A small-molecule ligand and the protein it binds are described below.
Small molecule (SMILES): OC[C@@H]1[C@H](O)[C@H](O)[C@]2(O)CC[C@H]1N2

Sequence of chain 1.A:
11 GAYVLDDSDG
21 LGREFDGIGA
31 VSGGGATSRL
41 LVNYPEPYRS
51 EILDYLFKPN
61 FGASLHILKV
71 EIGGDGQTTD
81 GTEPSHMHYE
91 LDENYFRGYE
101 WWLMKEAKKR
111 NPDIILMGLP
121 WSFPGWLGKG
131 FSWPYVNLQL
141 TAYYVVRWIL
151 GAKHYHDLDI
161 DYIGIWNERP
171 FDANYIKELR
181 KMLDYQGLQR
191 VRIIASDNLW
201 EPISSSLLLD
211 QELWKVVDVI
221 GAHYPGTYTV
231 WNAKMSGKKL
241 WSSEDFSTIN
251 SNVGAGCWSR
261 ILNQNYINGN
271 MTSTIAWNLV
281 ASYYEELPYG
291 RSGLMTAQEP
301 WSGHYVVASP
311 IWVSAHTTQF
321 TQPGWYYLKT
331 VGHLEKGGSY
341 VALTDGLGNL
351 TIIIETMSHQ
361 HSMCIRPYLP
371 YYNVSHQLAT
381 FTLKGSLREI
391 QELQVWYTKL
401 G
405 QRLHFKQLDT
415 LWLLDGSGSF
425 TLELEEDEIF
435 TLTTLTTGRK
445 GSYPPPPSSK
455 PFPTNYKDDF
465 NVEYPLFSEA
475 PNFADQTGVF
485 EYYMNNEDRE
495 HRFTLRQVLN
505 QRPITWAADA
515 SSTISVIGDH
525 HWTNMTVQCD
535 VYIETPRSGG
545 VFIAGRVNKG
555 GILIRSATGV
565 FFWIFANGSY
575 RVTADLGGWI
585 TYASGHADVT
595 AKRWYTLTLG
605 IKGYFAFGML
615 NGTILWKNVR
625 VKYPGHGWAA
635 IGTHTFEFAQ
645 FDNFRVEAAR

Binding-site contacts:
Ligand atom C07 contacts residue TYR224 of chain 1.A at 3.7 Å (hydrophobic).
Ligand atom O09 contacts residue TYR289 of chain 1.A at 3.6 Å.
Ligand atom O13 contacts residue GLY34 of chain 1.A at 2.6 Å (h-bond).
Ligand atom O09 contacts residue ARG366 of chain 1.A at 3.0 Å (salt-bridge).
Ligand atom N06 contacts residue TYR224 of chain 1.A at 3.9 Å.
Ligand atom C03 contacts residue GLU168 of chain 1.A at 3.4 Å.
Ligand atom O11 contacts residue THR79 of chain 1.A at 2.9 Å (h-bond).
Ligand atom C05 contacts residue GLU244 of chain 1.A at 3.4 Å.
Ligand atom O13 contacts residue THR79 of chain 1.A at 3.3 Å (h-bond).
Ligand atom O09 contacts residue ILE365 of chain 1.A at 4.0 Å.
Ligand atom N06 contacts residue GLU168 of chain 1.A at 2.8 Å (salt-bridge).
Ligand atom C12 contacts residue GLY34 of chain 1.A at 3.6 Å.
Ligand atom C07 contacts residue GLU244 of chain 1.A at 3.4 Å.
Ligand atom C10 contacts residue THR79 of chain 1.A at 4.0 Å.
Ligand atom C08 contacts residue SER247 of chain 1.A at 3.6 Å.
Ligand atom C04 contacts residue GLU168 of chain 1.A at 3.4 Å.
Ligand atom O01 contacts residue TRP121 of chain 1.A at 3.3 Å (h-bond).
Ligand atom C02 contacts residue GLU168 of chain 1.A at 3.5 Å.
Ligand atom O09 contacts residue TYR224 of chain 1.A at 3.9 Å.
Ligand atom O01 contacts residue GLU244 of chain 1.A at 2.8 Å (salt-bridge).
Ligand atom C02 contacts residue GLU244 of chain 1.A at 3.1 Å.
Ligand atom O01 contacts residue GLU168 of chain 1.A at 3.3 Å (salt-bridge).
Ligand atom O13 contacts residue TRP277 of chain 1.A at 3.8 Å.
Ligand atom O13 contacts residue TRP121 of chain 1.A at 3.0 Å (h-bond).
Ligand atom C02 contacts residue ASN167 of chain 1.A at 4.0 Å.
Ligand atom O13 contacts residue THR78 of chain 1.A at 3.7 Å.
Ligand atom O09 contacts residue SER247 of chain 1.A at 2.7 Å (h-bond).
Ligand atom O11 contacts residue GLY34 of chain 1.A at 3.8 Å.
Ligand atom O01 contacts residue ASN167 of chain 1.A at 2.8 Å (h-bond).
Ligand atom C05 contacts residue TYR224 of chain 1.A at 4.0 Å (hydrophobic).
Ligand atom C10 contacts residue GLU244 of chain 1.A at 3.8 Å.
Ligand atom N06 contacts residue GLU244 of chain 1.A at 2.6 Å (salt-bridge).
Ligand atom C10 contacts residue GLY34 of chain 1.A at 3.9 Å.
Ligand atom C08 contacts residue ARG366 of chain 1.A at 3.9 Å.
Ligand atom C12 contacts residue TRP277 of chain 1.A at 3.9 Å (hydrophobic).
Ligand atom C08 contacts residue TYR289 of chain 1.A at 3.6 Å (hydrophobic).
Ligand atom C12 contacts residue GLU244 of chain 1.A at 3.2 Å.
Ligand atom C03 contacts residue TRP510 of chain 1.A at 3.4 Å (hydrophobic).
Ligand atom C10 contacts residue TRP277 of chain 1.A at 3.6 Å (hydrophobic).
Ligand atom C05 contacts residue GLU168 of chain 1.A at 3.6 Å.